Binding-site contacts:
Ligand atom N2 contacts residue TYR47 of chain 1.B at 3.8 Å.
Ligand atom O5 contacts residue ASN80 of chain 1.B at 3.1 Å (h-bond).
Ligand atom C5 contacts residue ASN80 of chain 1.B at 4.5 Å.
Ligand atom O6 contacts residue ASN49 of chain 1.B at 4.1 Å.
Ligand atom C2 contacts residue TYR47 of chain 1.B at 4.2 Å (hydrophobic).
Ligand atom O7 contacts residue TYR47 of chain 1.B at 3.2 Å (h-bond).
Ligand atom C7 contacts residue ASN80 of chain 1.B at 4.2 Å.
Ligand atom C2 contacts residue ASN80 of chain 1.B at 4.3 Å.
Ligand atom C8 contacts residue TYR47 of chain 1.B at 3.3 Å (hydrophobic).
Ligand atom O3 contacts residue TYR47 of chain 1.B at 4.4 Å.
Ligand atom C7 contacts residue TYR47 of chain 1.B at 3.3 Å (hydrophobic).
Ligand atom O5 contacts residue ASN49 of chain 1.B at 4.5 Å.
Ligand atom C1 contacts residue ASN80 of chain 1.B at 3.1 Å.
Ligand atom C6 contacts residue ASN49 of chain 1.B at 3.4 Å.
Ligand atom C8 contacts residue ASN80 of chain 1.B at 3.6 Å.

Sequence of chain 1.B:
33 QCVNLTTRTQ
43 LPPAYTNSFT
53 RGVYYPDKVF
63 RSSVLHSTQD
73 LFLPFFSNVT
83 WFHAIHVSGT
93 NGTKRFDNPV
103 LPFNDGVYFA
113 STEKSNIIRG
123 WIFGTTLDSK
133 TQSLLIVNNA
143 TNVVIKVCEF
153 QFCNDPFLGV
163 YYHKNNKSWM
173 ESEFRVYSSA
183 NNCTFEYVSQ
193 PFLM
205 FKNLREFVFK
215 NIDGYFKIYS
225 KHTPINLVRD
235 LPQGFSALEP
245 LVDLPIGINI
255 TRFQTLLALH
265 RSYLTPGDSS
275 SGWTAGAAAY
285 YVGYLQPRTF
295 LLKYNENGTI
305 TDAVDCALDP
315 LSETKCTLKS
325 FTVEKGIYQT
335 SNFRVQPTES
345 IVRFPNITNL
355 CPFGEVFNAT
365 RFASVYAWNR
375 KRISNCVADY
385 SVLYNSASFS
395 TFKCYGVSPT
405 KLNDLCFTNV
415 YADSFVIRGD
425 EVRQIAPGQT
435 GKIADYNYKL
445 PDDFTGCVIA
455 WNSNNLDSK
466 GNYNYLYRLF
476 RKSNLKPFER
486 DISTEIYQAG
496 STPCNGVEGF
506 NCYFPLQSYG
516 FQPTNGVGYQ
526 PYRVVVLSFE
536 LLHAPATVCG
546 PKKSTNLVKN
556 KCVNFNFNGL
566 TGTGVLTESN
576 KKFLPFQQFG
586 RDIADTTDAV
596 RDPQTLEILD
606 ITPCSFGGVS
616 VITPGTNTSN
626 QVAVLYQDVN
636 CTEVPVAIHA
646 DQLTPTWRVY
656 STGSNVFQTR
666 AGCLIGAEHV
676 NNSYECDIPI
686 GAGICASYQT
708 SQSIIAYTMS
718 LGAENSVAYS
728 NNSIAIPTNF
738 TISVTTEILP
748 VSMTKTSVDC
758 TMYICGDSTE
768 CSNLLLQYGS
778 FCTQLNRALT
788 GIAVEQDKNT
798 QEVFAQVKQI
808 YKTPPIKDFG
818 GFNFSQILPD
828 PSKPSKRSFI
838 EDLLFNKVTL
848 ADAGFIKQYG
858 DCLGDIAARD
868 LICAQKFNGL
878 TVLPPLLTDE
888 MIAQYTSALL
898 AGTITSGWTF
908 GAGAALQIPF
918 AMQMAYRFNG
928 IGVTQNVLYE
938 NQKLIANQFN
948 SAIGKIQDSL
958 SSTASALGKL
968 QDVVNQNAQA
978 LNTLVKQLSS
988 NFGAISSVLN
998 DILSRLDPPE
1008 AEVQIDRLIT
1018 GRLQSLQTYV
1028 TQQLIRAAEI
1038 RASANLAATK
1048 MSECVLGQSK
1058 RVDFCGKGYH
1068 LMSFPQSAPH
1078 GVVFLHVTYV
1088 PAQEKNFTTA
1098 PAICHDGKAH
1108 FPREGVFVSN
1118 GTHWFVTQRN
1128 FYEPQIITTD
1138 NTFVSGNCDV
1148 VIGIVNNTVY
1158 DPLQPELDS

The protein below binds the small molecule below.
Small molecule (SMILES): CC(=O)N[C@@H]1[C@@H](O)[C@H](O)[C@@H](CO)O[C@H]1O